This small molecule binds to this protein.
Small molecule (SMILES): OC[C@H]1O[C@H](O)[C@@H](O)[C@@H](O)[C@@H]1O

Binding-site contacts:
Ligand atom C4 contacts residue MAN4 of chain 3.B at 2.9 Å.
Ligand atom C1 contacts residue BMA3 of chain 3.B at 4.3 Å.
Ligand atom O2 contacts residue BMA3 of chain 3.B at 3.8 Å.
Ligand atom C2 contacts residue MAN4 of chain 3.B at 3.4 Å.
Ligand atom C1 contacts residue MAN4 of chain 3.B at 2.4 Å.
Ligand atom O4 contacts residue MAN4 of chain 3.B at 4.0 Å.
Ligand atom O3 contacts residue MAN4 of chain 3.B at 4.2 Å.
Ligand atom C5 contacts residue MAN4 of chain 3.B at 3.0 Å.
Ligand atom C3 contacts residue MAN4 of chain 3.B at 3.5 Å.
Ligand atom O2 contacts residue MAN4 of chain 3.B at 4.2 Å.
Ligand atom O6 contacts residue ASP254 of chain 2.A at 4.0 Å.
Ligand atom C6 contacts residue MAN4 of chain 3.B at 4.1 Å.
Ligand atom O5 contacts residue MAN4 of chain 3.B at 1.9 Å (h-bond).

Sequence of chain 2.A:
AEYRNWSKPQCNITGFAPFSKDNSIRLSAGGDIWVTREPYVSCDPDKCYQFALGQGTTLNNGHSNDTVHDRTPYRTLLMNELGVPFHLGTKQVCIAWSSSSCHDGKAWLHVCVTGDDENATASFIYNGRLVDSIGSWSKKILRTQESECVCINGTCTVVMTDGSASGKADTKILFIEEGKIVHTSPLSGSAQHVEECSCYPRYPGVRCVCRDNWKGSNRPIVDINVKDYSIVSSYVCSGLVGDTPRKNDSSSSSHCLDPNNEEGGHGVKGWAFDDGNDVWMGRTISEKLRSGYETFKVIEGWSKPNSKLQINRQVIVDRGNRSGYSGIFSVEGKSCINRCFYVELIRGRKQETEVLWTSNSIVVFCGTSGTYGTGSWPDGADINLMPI